Sequence of chain 1.A:
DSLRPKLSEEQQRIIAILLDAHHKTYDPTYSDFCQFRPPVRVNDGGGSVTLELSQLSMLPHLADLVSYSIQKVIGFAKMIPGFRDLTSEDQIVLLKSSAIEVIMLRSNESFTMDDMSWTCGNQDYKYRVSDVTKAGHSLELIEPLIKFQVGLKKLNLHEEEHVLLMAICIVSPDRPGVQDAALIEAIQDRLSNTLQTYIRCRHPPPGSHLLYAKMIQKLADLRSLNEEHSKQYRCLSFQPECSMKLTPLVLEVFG

Binding-site contacts:
Ligand atom C5 contacts residue SER128 of chain 1.A at 3.9 Å.
Ligand atom C27 contacts residue VAL271 of chain 1.A at 3.8 Å (hydrophobic).
Ligand atom C3 contacts residue TYR51 of chain 1.A at 3.8 Å (hydrophobic).
Ligand atom C26 contacts residue LEU257 of chain 1.A at 3.7 Å (hydrophobic).
Ligand atom C3 contacts residue TYR47 of chain 1.A at 3.6 Å (hydrophobic).
Ligand atom O2 contacts residue SER131 of chain 1.A at 2.8 Å (h-bond).
Ligand atom C25 contacts residue HIS250 of chain 1.A at 3.8 Å.
Ligand atom C7 contacts residue SER128 of chain 1.A at 3.3 Å.
Ligand atom O1 contacts residue ARG127 of chain 1.A at 2.9 Å (salt-bridge).
Ligand atom O1 contacts residue SER90 of chain 1.A at 2.8 Å (h-bond).
Ligand atom O3 contacts residue HIS158 of chain 1.A at 2.8 Å (h-bond).
Ligand atom C21 contacts residue VAL87 of chain 1.A at 3.6 Å (hydrophobic).
Ligand atom C25 contacts residue HIS158 of chain 1.A at 3.9 Å.
Ligand atom C6 contacts residue SER128 of chain 1.A at 3.5 Å.
Ligand atom C9 contacts residue TRP139 of chain 1.A at 3.4 Å (hydrophobic).
Ligand atom C27 contacts residue HIS250 of chain 1.A at 3.7 Å.
Ligand atom C19 contacts residue SER90 of chain 1.A at 3.2 Å.
Ligand atom O2 contacts residue TYR47 of chain 1.A at 2.8 Å (h-bond).
Ligand atom C15 contacts residue ILE124 of chain 1.A at 3.8 Å (hydrophobic).
Ligand atom C19 contacts residue LEU86 of chain 1.A at 3.7 Å (hydrophobic).
Ligand atom C19 contacts residue ILE124 of chain 1.A at 3.7 Å (hydrophobic).
Ligand atom C22 contacts residue LEU83 of chain 1.A at 3.6 Å (hydrophobic).
Ligand atom C1 contacts residue SER90 of chain 1.A at 3.7 Å.
Ligand atom C10 contacts residue SER90 of chain 1.A at 3.8 Å.
Ligand atom C2 contacts residue TYR47 of chain 1.A at 3.9 Å (hydrophobic).
Ligand atom C12 contacts residue VAL153 of chain 1.A at 3.6 Å (hydrophobic).
Ligand atom C26 contacts residue LEU80 of chain 1.A at 3.8 Å (hydrophobic).
Ligand atom C1 contacts residue ARG127 of chain 1.A at 3.8 Å.
Ligand atom C17 contacts residue LEU166 of chain 1.A at 3.7 Å (hydrophobic).
Ligand atom C20 contacts residue VAL87 of chain 1.A at 3.8 Å (hydrophobic).
Ligand atom O2 contacts residue SER128 of chain 1.A at 3.4 Å.
Ligand atom O3 contacts residue HIS250 of chain 1.A at 2.8 Å (h-bond).
Ligand atom C6 contacts residue TRP139 of chain 1.A at 3.9 Å (hydrophobic).
Ligand atom C5 contacts residue LEU86 of chain 1.A at 3.9 Å (hydrophobic).
Ligand atom C3 contacts residue SER131 of chain 1.A at 3.6 Å.
Ligand atom C26 contacts residue LEU267 of chain 1.A at 3.7 Å (hydrophobic).
Ligand atom C27 contacts residue PHE275 of chain 1.A at 3.7 Å (hydrophobic).
Ligand atom C4 contacts residue SER131 of chain 1.A at 3.6 Å.
Ligand atom C4 contacts residue CYS141 of chain 1.A at 3.5 Å (hydrophobic).
Ligand atom C23 contacts residue HIS158 of chain 1.A at 3.4 Å.

The protein below binds the small molecule below.
Small molecule (SMILES): C=C1/C(=C\C=C2/CCC[C@]3(CCCCCCC(C)(C)O)CCC[C@@H]23)C[C@@H](O)C[C@@H]1O